Binding-site contacts:
Ligand atom O2 contacts residue HEM1 of chain 1.PA at 3.8 Å.
Ligand atom O1 contacts residue PHE221 of chain 1.M at 3.5 Å.
Ligand atom C1 contacts residue HEM1 of chain 1.PA at 4.1 Å.
Ligand atom C3 contacts residue HEM1 of chain 1.PA at 4.1 Å.
Ligand atom CM5 contacts residue SER18 of chain 1.M at 3.9 Å.
Ligand atom C1 contacts residue ASP229 of chain 1.M at 3.8 Å.
Ligand atom C4 contacts residue HIS202 of chain 1.M at 3.7 Å.
Ligand atom C10 contacts residue LEU19 of chain 1.M at 4.2 Å (hydrophobic).
Ligand atom C3 contacts residue SER206 of chain 1.M at 4.0 Å.
Ligand atom CM3 contacts residue ALA24 of chain 1.M at 4.0 Å (hydrophobic).
Ligand atom CM2 contacts residue ILE28 of chain 1.M at 3.7 Å (hydrophobic).
Ligand atom C6 contacts residue PHE221 of chain 1.M at 3.8 Å (hydrophobic).
Ligand atom C5 contacts residue HIS202 of chain 1.M at 4.3 Å.
Ligand atom C7 contacts residue LEU19 of chain 1.M at 4.0 Å (hydrophobic).
Ligand atom O1 contacts residue SER36 of chain 1.M at 4.0 Å.
Ligand atom C4 contacts residue LEU22 of chain 1.M at 3.8 Å (hydrophobic).
Ligand atom C11 contacts residue LEU198 of chain 1.M at 4.2 Å (hydrophobic).
Ligand atom CM2 contacts residue PHE221 of chain 1.M at 3.6 Å (hydrophobic).
Ligand atom C2 contacts residue PHE221 of chain 1.M at 3.6 Å (hydrophobic).
Ligand atom CM3 contacts residue LEU22 of chain 1.M at 3.6 Å (hydrophobic).
Ligand atom C7 contacts residue SER36 of chain 1.M at 4.0 Å.
Ligand atom C3 contacts residue PHE221 of chain 1.M at 4.2 Å (hydrophobic).
Ligand atom O1 contacts residue ASP229 of chain 1.M at 2.7 Å (salt-bridge).
Ligand atom O2 contacts residue PHE221 of chain 1.M at 4.1 Å.
Ligand atom CM2 contacts residue TYR225 of chain 1.M at 3.6 Å (hydrophobic).
Ligand atom CM5 contacts residue LEU19 of chain 1.M at 4.2 Å (hydrophobic).
Ligand atom C8 contacts residue HEM1 of chain 1.PA at 3.9 Å.
Ligand atom C6 contacts residue HEM1 of chain 1.PA at 4.2 Å.
Ligand atom CM5 contacts residue LEU198 of chain 1.M at 3.7 Å (hydrophobic).
Ligand atom C11 contacts residue ALA39 of chain 1.M at 3.7 Å (hydrophobic).
Ligand atom C2 contacts residue HEM1 of chain 1.PA at 3.7 Å.
Ligand atom CM3 contacts residue SER206 of chain 1.M at 3.1 Å.
Ligand atom C12 contacts residue LEU198 of chain 1.M at 3.7 Å (hydrophobic).
Ligand atom O4 contacts residue LEU201 of chain 1.M at 4.2 Å.
Ligand atom O3 contacts residue SER206 of chain 1.M at 2.7 Å (h-bond).
Ligand atom C9 contacts residue ALA39 of chain 1.M at 4.2 Å (hydrophobic).
Ligand atom O4 contacts residue LEU22 of chain 1.M at 3.1 Å.
Ligand atom C1 contacts residue PHE221 of chain 1.M at 3.3 Å (hydrophobic).
Ligand atom O4 contacts residue HIS202 of chain 1.M at 2.5 Å (h-bond).
Ligand atom CM5 contacts residue HIS202 of chain 1.M at 3.7 Å.

Sequence of chain 1.M:
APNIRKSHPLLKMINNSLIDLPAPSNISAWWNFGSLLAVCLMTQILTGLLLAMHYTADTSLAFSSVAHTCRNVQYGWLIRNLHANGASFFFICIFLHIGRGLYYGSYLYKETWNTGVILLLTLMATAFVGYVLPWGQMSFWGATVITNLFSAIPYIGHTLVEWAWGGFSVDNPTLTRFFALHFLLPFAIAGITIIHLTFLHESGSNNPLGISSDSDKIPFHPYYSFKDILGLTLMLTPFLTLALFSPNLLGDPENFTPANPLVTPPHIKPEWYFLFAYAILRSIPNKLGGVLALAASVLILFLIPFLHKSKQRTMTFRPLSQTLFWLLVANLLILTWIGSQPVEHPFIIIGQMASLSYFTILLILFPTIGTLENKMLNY

A protein and the small-molecule ligand that binds it are described below.
Small molecule (SMILES): COC1=C(OC)C(=O)C(C/C=C(/C)CCC=C(C)CC/C=C(/C)CC/C=C(\C)CC/C=C(\C)CC/C=C(\C)CC/C=C(/C)CCC=C(C)CCC=C(C)CCC=C(C)C)=C(C)C1=O